Sequence of chain 1.A:
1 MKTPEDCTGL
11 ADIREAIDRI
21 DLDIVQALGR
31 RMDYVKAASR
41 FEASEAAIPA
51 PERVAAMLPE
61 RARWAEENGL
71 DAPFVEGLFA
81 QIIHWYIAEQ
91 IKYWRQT

Binding-site contacts:
Ligand atom C4 contacts residue VAL54 of chain 1.A at 4.3 Å (hydrophobic).
Ligand atom C3 contacts residue ILE48 of chain 1.A at 3.3 Å (hydrophobic).
Ligand atom O1' contacts residue MET57 of chain 1.A at 3.2 Å.
Ligand atom C6 contacts residue PYR1 of chain 1.E at 4.1 Å.
Ligand atom O2' contacts residue VAL35 of chain 1.A at 4.0 Å.
Ligand atom C3 contacts residue PYR1 of chain 1.E at 3.0 Å.
Ligand atom O2 contacts residue PYR1 of chain 1.E at 4.0 Å.
Ligand atom C1' contacts residue ARG31 of chain 1.A at 3.5 Å.
Ligand atom C1 contacts residue ILE87 of chain 1.A at 4.2 Å (hydrophobic).
Ligand atom O2' contacts residue ARG31 of chain 1.A at 2.8 Å (salt-bridge).
Ligand atom O2 contacts residue ILE87 of chain 1.A at 3.6 Å.
Ligand atom C4 contacts residue ALA50 of chain 1.A at 4.0 Å (hydrophobic).
Ligand atom O1' contacts residue ILE17 of chain 1.B at 4.0 Å.
Ligand atom O2 contacts residue TYR86 of chain 1.A at 3.8 Å.
Ligand atom C5 contacts residue VAL54 of chain 1.A at 3.5 Å (hydrophobic).
Ligand atom O1' contacts residue ARG31 of chain 1.A at 3.0 Å (salt-bridge).
Ligand atom C4 contacts residue ILE87 of chain 1.A at 4.1 Å (hydrophobic).
Ligand atom O2' contacts residue ILE83 of chain 1.A at 4.0 Å.
Ligand atom C1 contacts residue PYR1 of chain 1.E at 3.8 Å.
Ligand atom C6 contacts residue VAL54 of chain 1.A at 3.9 Å (hydrophobic).
Ligand atom C4 contacts residue ILE48 of chain 1.A at 3.0 Å (hydrophobic).
Ligand atom C4 contacts residue PYR1 of chain 1.E at 3.2 Å.
Ligand atom C5 contacts residue ALA50 of chain 1.A at 4.2 Å (hydrophobic).
Ligand atom O1' contacts residue ILE83 of chain 1.A at 4.1 Å.
Ligand atom O2 contacts residue VAL35 of chain 1.A at 3.5 Å.
Ligand atom C1' contacts residue ILE83 of chain 1.A at 4.2 Å (hydrophobic).
Ligand atom C2 contacts residue ILE87 of chain 1.A at 3.5 Å (hydrophobic).
Ligand atom C3 contacts residue GLN90 of chain 1.A at 3.5 Å.
Ligand atom C3 contacts residue ILE87 of chain 1.A at 3.4 Å (hydrophobic).
Ligand atom C2 contacts residue GLN90 of chain 1.A at 4.0 Å.
Ligand atom C1' contacts residue PYR1 of chain 1.E at 4.3 Å.
Ligand atom C5 contacts residue PYR1 of chain 1.E at 3.8 Å.
Ligand atom C2 contacts residue PYR1 of chain 1.E at 3.6 Å.
Ligand atom O2 contacts residue GLN90 of chain 1.A at 3.7 Å.
Ligand atom O2' contacts residue TYR86 of chain 1.A at 3.5 Å.
Ligand atom C5 contacts residue ARG53 of chain 1.A at 4.0 Å.
Ligand atom C6 contacts residue MET57 of chain 1.A at 3.8 Å (hydrophobic).
Ligand atom C4 contacts residue PRO49 of chain 1.A at 4.0 Å (hydrophobic).
Ligand atom C1' contacts residue MET57 of chain 1.A at 4.3 Å (hydrophobic).
Ligand atom C1 contacts residue ILE83 of chain 1.A at 4.3 Å (hydrophobic).

This protein binds this small molecule.
Small molecule (SMILES): O=C(O)c1ccccc1O

Sequence of chain 1.B:
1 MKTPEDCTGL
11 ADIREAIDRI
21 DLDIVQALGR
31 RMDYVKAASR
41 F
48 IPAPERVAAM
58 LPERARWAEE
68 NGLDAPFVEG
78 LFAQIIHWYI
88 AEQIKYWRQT